A small-molecule ligand and the protein it binds are described below.
Small molecule (SMILES): Nc1ccn([C@H]2C[C@H](O[P](=O)(O)OC[C@H]3O[C@@H](n4ccc(N)nc4=O)C[C@@H]3O[P](=O)(O)OC[C@H]3O[C@@H](n4cnc5c(=O)[nH]c(N)nc54)C[C@@H]3O[P](=O)(O)OC[C@H]3O[C@@H](n4cnc5c(=O)[nH]c(N)nc54)C[C@@H]3O)[C@@H](COP(=O)=O)O2)c(=O)n1

Sequence of chain 1.N:
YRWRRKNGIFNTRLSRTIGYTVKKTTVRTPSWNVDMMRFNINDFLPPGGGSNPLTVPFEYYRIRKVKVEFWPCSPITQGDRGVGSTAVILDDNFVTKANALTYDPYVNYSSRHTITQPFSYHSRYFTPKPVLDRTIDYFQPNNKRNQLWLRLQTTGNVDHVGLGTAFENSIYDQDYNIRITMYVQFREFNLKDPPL

Sequence of chain 1.RA:
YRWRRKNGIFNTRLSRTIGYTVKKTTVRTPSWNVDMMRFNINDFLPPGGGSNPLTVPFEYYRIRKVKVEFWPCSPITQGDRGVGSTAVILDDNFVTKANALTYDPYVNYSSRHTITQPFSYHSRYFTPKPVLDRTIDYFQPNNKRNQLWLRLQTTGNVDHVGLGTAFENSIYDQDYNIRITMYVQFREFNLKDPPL

Binding-site contacts:
Ligand atom P contacts residue ARG112 of chain 1.RA at 4.0 Å.
Ligand atom C5 contacts residue TYR125 of chain 1.SA at 4.0 Å (hydrophobic).
Ligand atom OP2 contacts residue TYR121 of chain 1.SA at 3.1 Å.
Ligand atom OP1 contacts residue THR114 of chain 1.RA at 3.5 Å (h-bond).
Ligand atom C6 contacts residue TYR125 of chain 1.SA at 4.0 Å (hydrophobic).
Ligand atom C2' contacts residue TYR183 of chain 1.SA at 3.9 Å (hydrophobic).
Ligand atom C2 contacts residue TYR125 of chain 1.SA at 3.7 Å (hydrophobic).
Ligand atom N3 contacts residue TYR125 of chain 1.SA at 3.8 Å.
Ligand atom C4' contacts residue ASN11 of chain 1.SA at 4.2 Å.
Ligand atom OP2 contacts residue ARG112 of chain 1.RA at 2.6 Å (salt-bridge).
Ligand atom N2 contacts residue TYR125 of chain 1.SA at 3.8 Å.
Ligand atom OP2 contacts residue ARG13 of chain 1.SA at 2.2 Å (salt-bridge).
Ligand atom C5 contacts residue LYS67 of chain 1.SA at 4.0 Å.
Ligand atom OP2 contacts residue TYR183 of chain 1.SA at 3.2 Å.
Ligand atom O3' contacts residue ARG13 of chain 1.SA at 4.0 Å.
Ligand atom N1 contacts residue TYR125 of chain 1.SA at 4.0 Å.
Ligand atom C3' contacts residue TYR183 of chain 1.SA at 3.7 Å (hydrophobic).
Ligand atom OP2 contacts residue THR114 of chain 1.RA at 2.3 Å (h-bond).
Ligand atom OP1 contacts residue TRP71 of chain 1.SA at 3.4 Å.
Ligand atom C2' contacts residue LYS67 of chain 1.SA at 3.7 Å.
Ligand atom O6 contacts residue TYR125 of chain 1.SA at 4.2 Å.
Ligand atom C6 contacts residue LYS67 of chain 1.SA at 3.8 Å.
Ligand atom OP1 contacts residue LYS6 of chain 1.N at 3.8 Å.
Ligand atom N9 contacts residue TYR125 of chain 1.SA at 4.0 Å.
Ligand atom C3' contacts residue ARG13 of chain 1.SA at 4.1 Å.
Ligand atom C4 contacts residue TYR125 of chain 1.SA at 4.0 Å (hydrophobic).
Ligand atom OP1 contacts residue ARG13 of chain 1.SA at 3.9 Å.
Ligand atom O6 contacts residue SER123 of chain 1.SA at 3.9 Å.
Ligand atom P contacts residue THR114 of chain 1.RA at 3.2 Å.
Ligand atom C5' contacts residue TRP71 of chain 1.SA at 3.7 Å (hydrophobic).
Ligand atom O3' contacts residue THR114 of chain 1.RA at 3.6 Å.
Ligand atom O3' contacts residue ASN11 of chain 1.SA at 3.5 Å (h-bond).
Ligand atom C8 contacts residue LYS67 of chain 1.SA at 3.3 Å.
Ligand atom N7 contacts residue LYS67 of chain 1.SA at 3.0 Å (salt-bridge).
Ligand atom C8 contacts residue TYR183 of chain 1.SA at 3.7 Å (hydrophobic).
Ligand atom C2' contacts residue TYR125 of chain 1.SA at 3.8 Å (hydrophobic).
Ligand atom O6 contacts residue LYS67 of chain 1.SA at 4.1 Å.
Ligand atom P contacts residue TYR121 of chain 1.SA at 4.2 Å.
Ligand atom P contacts residue ARG13 of chain 1.SA at 3.4 Å.
Ligand atom O5' contacts residue TYR183 of chain 1.SA at 4.0 Å.

Sequence of chain 1.SA:
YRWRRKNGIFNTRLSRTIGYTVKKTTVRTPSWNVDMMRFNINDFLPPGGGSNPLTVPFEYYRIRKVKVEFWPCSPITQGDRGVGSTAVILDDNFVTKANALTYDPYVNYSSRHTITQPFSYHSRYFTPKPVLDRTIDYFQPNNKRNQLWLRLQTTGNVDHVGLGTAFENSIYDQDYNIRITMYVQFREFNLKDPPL